Sequence of chain 1.A:
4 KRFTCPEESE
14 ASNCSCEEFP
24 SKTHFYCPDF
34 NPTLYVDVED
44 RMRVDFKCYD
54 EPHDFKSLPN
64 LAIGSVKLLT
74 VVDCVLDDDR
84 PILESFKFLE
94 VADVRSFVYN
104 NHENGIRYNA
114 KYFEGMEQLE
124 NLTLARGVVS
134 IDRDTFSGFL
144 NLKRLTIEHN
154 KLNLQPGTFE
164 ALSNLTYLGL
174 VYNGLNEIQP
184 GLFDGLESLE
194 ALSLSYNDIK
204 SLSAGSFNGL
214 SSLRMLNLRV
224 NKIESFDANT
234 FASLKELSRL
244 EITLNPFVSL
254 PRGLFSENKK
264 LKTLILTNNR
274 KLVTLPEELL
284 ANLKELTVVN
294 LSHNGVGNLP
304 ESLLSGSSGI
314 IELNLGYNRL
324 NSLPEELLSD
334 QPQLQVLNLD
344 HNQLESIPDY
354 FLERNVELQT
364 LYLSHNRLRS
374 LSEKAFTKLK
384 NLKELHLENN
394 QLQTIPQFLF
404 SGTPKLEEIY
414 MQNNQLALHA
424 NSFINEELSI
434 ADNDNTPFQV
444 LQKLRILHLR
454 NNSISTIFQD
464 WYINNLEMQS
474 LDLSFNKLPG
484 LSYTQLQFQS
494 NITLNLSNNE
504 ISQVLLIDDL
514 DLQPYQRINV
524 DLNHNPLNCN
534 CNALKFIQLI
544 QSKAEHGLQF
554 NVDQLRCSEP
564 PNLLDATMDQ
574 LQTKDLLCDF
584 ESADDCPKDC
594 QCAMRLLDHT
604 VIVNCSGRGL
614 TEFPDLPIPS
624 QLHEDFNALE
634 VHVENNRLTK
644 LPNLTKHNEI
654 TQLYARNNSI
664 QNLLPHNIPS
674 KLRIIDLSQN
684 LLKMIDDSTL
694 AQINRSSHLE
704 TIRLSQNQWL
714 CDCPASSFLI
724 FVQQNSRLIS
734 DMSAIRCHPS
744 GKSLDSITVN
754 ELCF

A protein and the small-molecule ligand that binds it are described below.
Small molecule (SMILES): CC(=O)N[C@H]1[C@H](O[C@H]2[C@H](O)[C@@H](NC(C)=O)CO[C@@H]2CO)O[C@H](CO)[C@@H](O[C@@H]2O[C@H](CO)[C@@H](O)[C@H](O)[C@@H]2O)[C@@H]1O

Binding-site contacts:
Ligand atom N2 contacts residue LEU165 of chain 1.A at 3.8 Å.
Ligand atom C8 contacts residue ASN167 of chain 1.A at 4.1 Å.
Ligand atom O7 contacts residue ASN167 of chain 1.A at 4.2 Å.
Ligand atom C4 contacts residue ASN167 of chain 1.A at 3.9 Å.
Ligand atom C8 contacts residue PHE142 of chain 1.A at 3.5 Å (hydrophobic).
Ligand atom C7 contacts residue LEU165 of chain 1.A at 4.1 Å (hydrophobic).
Ligand atom C2 contacts residue ASN167 of chain 1.A at 2.5 Å.
Ligand atom N2 contacts residue LEU143 of chain 1.A at 4.4 Å.
Ligand atom C4 contacts residue ASN144 of chain 1.A at 4.5 Å.
Ligand atom O3 contacts residue LEU143 of chain 1.A at 3.6 Å.
Ligand atom C8 contacts residue ASN144 of chain 1.A at 3.5 Å.
Ligand atom C2 contacts residue ASN144 of chain 1.A at 3.9 Å.
Ligand atom C3 contacts residue ASN144 of chain 1.A at 3.9 Å.
Ligand atom C5 contacts residue ASN167 of chain 1.A at 3.2 Å.
Ligand atom O7 contacts residue ASN144 of chain 1.A at 3.9 Å.
Ligand atom C8 contacts residue LEU165 of chain 1.A at 3.6 Å (hydrophobic).
Ligand atom O6 contacts residue ASN167 of chain 1.A at 2.8 Å (h-bond).
Ligand atom C8 contacts residue LEU143 of chain 1.A at 3.5 Å (hydrophobic).
Ligand atom N2 contacts residue ASN167 of chain 1.A at 2.9 Å (h-bond).
Ligand atom O5 contacts residue ASN167 of chain 1.A at 2.4 Å (h-bond).
Ligand atom C7 contacts residue ASN144 of chain 1.A at 4.0 Å.
Ligand atom O3 contacts residue ASN144 of chain 1.A at 2.7 Å (h-bond).
Ligand atom C3 contacts residue ASN167 of chain 1.A at 3.7 Å.
Ligand atom C1 contacts residue ASN167 of chain 1.A at 1.4 Å.
Ligand atom C6 contacts residue ASN167 of chain 1.A at 3.0 Å.
Ligand atom N2 contacts residue ASN144 of chain 1.A at 3.8 Å.
Ligand atom C7 contacts residue ASN167 of chain 1.A at 3.6 Å.